Sequence of chain 1.B:
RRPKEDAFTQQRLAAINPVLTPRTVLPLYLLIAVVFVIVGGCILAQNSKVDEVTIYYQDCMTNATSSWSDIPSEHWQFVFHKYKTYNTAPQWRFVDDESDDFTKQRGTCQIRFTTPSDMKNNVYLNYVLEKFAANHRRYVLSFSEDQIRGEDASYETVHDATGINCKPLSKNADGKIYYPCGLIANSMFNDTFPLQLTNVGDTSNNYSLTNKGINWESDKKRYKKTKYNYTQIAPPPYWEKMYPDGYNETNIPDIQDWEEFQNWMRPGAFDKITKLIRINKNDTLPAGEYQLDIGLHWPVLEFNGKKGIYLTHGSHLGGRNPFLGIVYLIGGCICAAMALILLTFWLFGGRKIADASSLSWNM

This small molecule binds to this protein.
Small molecule (SMILES): CC(=O)N[C@H]1[C@H](O[C@H]2[C@H](O)[C@@H](NC(C)=O)CO[C@@H]2CO)O[C@H](CO)[C@@H](O[C@H]2O[C@H](CO)[C@@H](O)[C@H](O)[C@@H]2O)[C@@H]1O

Sequence of chain 1.A:
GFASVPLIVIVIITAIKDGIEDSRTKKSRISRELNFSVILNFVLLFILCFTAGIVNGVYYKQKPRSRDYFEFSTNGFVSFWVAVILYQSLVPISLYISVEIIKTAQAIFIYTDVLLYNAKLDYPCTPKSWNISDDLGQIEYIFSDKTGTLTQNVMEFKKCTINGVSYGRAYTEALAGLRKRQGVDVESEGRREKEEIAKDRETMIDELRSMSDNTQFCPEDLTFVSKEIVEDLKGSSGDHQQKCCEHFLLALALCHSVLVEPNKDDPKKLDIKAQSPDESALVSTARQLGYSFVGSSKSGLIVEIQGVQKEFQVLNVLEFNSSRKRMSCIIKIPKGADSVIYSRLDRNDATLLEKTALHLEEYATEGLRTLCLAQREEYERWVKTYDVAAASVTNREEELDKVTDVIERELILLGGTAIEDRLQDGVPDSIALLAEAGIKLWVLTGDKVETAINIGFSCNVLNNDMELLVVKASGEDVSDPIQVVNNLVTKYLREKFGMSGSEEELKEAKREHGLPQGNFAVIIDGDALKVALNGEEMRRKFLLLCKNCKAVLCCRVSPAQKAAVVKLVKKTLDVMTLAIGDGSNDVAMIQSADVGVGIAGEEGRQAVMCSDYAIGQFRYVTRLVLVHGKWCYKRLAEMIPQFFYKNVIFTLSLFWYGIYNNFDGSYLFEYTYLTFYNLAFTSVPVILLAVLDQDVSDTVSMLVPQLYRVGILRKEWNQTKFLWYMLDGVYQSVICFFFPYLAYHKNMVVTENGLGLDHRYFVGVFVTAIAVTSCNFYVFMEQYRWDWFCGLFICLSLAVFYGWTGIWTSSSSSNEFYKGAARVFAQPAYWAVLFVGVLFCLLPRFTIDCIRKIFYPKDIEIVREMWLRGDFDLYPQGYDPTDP

Binding-site contacts:
Ligand atom N2 contacts residue LYS291 of chain 1.B at 4.0 Å.
Ligand atom O3 contacts residue LYS154 of chain 1.B at 4.0 Å.
Ligand atom C7 contacts residue LYS154 of chain 1.B at 3.4 Å.
Ligand atom O5 contacts residue PHE152 of chain 1.B at 3.9 Å.
Ligand atom C5 contacts residue TYR288 of chain 1.B at 4.0 Å (hydrophobic).
Ligand atom C7 contacts residue LYS291 of chain 1.B at 3.8 Å.
Ligand atom O5 contacts residue ASN240 of chain 1.B at 2.3 Å (h-bond).
Ligand atom C8 contacts residue TYR629 of chain 1.A at 4.0 Å (hydrophobic).
Ligand atom N2 contacts residue TYR288 of chain 1.B at 3.9 Å.
Ligand atom C5 contacts residue ASN240 of chain 1.B at 3.6 Å.
Ligand atom O6 contacts residue LYS291 of chain 1.B at 3.9 Å.
Ligand atom C4 contacts residue TYR288 of chain 1.B at 3.8 Å (hydrophobic).
Ligand atom O6 contacts residue PHE630 of chain 1.A at 3.2 Å.
Ligand atom C2 contacts residue ASN240 of chain 1.B at 2.5 Å.
Ligand atom C3 contacts residue TYR288 of chain 1.B at 3.6 Å (hydrophobic).
Ligand atom C5 contacts residue PRO349 of chain 1.B at 4.0 Å (hydrophobic).
Ligand atom C8 contacts residue LYS291 of chain 1.B at 3.7 Å.
Ligand atom N2 contacts residue ASN240 of chain 1.B at 2.9 Å (h-bond).
Ligand atom O7 contacts residue LYS154 of chain 1.B at 2.6 Å (salt-bridge).
Ligand atom C7 contacts residue ASN240 of chain 1.B at 3.0 Å.
Ligand atom O3 contacts residue LYS291 of chain 1.B at 3.4 Å.
Ligand atom C2 contacts residue PHE152 of chain 1.B at 3.9 Å (hydrophobic).
Ligand atom C1 contacts residue HIS347 of chain 1.B at 4.0 Å.
Ligand atom C6 contacts residue TYR288 of chain 1.B at 3.8 Å (hydrophobic).
Ligand atom C1 contacts residue PHE152 of chain 1.B at 4.0 Å (hydrophobic).
Ligand atom O7 contacts residue PRO349 of chain 1.B at 3.4 Å.
Ligand atom C1 contacts residue TYR288 of chain 1.B at 3.7 Å (hydrophobic).
Ligand atom C8 contacts residue HIS347 of chain 1.B at 3.9 Å.
Ligand atom C3 contacts residue PHE152 of chain 1.B at 4.0 Å (hydrophobic).
Ligand atom C1 contacts residue ASN240 of chain 1.B at 1.4 Å.
Ligand atom C8 contacts residue PHE630 of chain 1.A at 3.6 Å (hydrophobic).
Ligand atom O7 contacts residue PHE152 of chain 1.B at 3.6 Å.
Ligand atom C2 contacts residue TYR288 of chain 1.B at 3.5 Å (hydrophobic).
Ligand atom O6 contacts residue PRO287 of chain 1.B at 4.0 Å.
Ligand atom O3 contacts residue TYR288 of chain 1.B at 3.6 Å.
Ligand atom C6 contacts residue PHE630 of chain 1.A at 3.6 Å (hydrophobic).
Ligand atom C3 contacts residue ASN240 of chain 1.B at 3.8 Å.
Ligand atom O6 contacts residue TYR288 of chain 1.B at 3.4 Å.
Ligand atom O4 contacts residue PHE152 of chain 1.B at 3.5 Å.
Ligand atom O7 contacts residue ASN240 of chain 1.B at 2.8 Å (h-bond).